Sequence of chain 1.A:
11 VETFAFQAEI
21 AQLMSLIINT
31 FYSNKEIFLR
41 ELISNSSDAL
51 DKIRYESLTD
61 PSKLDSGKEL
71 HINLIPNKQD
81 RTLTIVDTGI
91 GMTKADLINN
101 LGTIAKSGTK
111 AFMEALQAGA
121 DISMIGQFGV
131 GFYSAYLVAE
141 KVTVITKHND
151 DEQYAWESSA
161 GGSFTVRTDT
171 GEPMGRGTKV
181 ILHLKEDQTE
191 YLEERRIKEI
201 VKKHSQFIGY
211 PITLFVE

Binding-site contacts:
Ligand atom C7 contacts residue MET92 of chain 1.A at 3.6 Å (hydrophobic).
Ligand atom C5 contacts residue MET92 of chain 1.A at 3.9 Å (hydrophobic).
Ligand atom S2 contacts residue ASP96 of chain 1.A at 3.8 Å.
Ligand atom C26 contacts residue PHE132 of chain 1.A at 3.7 Å (hydrophobic).
Ligand atom C17 contacts residue GLY91 of chain 1.A at 3.6 Å.
Ligand atom C27 contacts residue PHE132 of chain 1.A at 3.8 Å (hydrophobic).
Ligand atom O3 contacts residue LEU101 of chain 1.A at 3.6 Å.
Ligand atom C21 contacts residue MET92 of chain 1.A at 3.6 Å (hydrophobic).
Ligand atom C18 contacts residue MET92 of chain 1.A at 3.8 Å (hydrophobic).
Ligand atom N13 contacts residue ASP87 of chain 1.A at 2.8 Å (salt-bridge).
Ligand atom C22 contacts residue PHE132 of chain 1.A at 3.7 Å (hydrophobic).
Ligand atom C20 contacts residue PHE132 of chain 1.A at 3.8 Å (hydrophobic).
Ligand atom C24 contacts residue PHE132 of chain 1.A at 3.6 Å (hydrophobic).
Ligand atom O23 contacts residue PHE132 of chain 1.A at 3.6 Å.
Ligand atom N14 contacts residue THR178 of chain 1.A at 3.8 Å.
Ligand atom C17 contacts residue ALA49 of chain 1.A at 3.7 Å (hydrophobic).
Ligand atom C28 contacts residue PHE132 of chain 1.A at 3.7 Å (hydrophobic).
Ligand atom O3 contacts residue ASP96 of chain 1.A at 3.9 Å.
Ligand atom C22 contacts residue MET92 of chain 1.A at 3.8 Å (hydrophobic).
Ligand atom C18 contacts residue ILE90 of chain 1.A at 3.6 Å (hydrophobic).
Ligand atom N4 contacts residue ASP96 of chain 1.A at 2.7 Å (salt-bridge).
Ligand atom C16 contacts residue MET92 of chain 1.A at 3.5 Å (hydrophobic).
Ligand atom C21 contacts residue PHE132 of chain 1.A at 3.7 Å (hydrophobic).
Ligand atom C24 contacts residue TRP156 of chain 1.A at 3.6 Å (hydrophobic).
Ligand atom N4 contacts residue GLY91 of chain 1.A at 3.6 Å.
Ligand atom O1 contacts residue LYS52 of chain 1.A at 3.3 Å.
Ligand atom C18 contacts residue GLY91 of chain 1.A at 3.2 Å.
Ligand atom C6 contacts residue MET92 of chain 1.A at 3.8 Å (hydrophobic).
Ligand atom O23 contacts residue MET92 of chain 1.A at 3.7 Å.
Ligand atom C17 contacts residue MET92 of chain 1.A at 3.6 Å (hydrophobic).
Ligand atom C19 contacts residue ASN45 of chain 1.A at 3.7 Å.
Ligand atom N13 contacts residue THR178 of chain 1.A at 3.6 Å.
Ligand atom N14 contacts residue ALA49 of chain 1.A at 3.6 Å.
Ligand atom O23 contacts residue VAL144 of chain 1.A at 3.7 Å.
Ligand atom O25 contacts residue PHE132 of chain 1.A at 3.6 Å.
Ligand atom N13 contacts residue SER46 of chain 1.A at 3.7 Å.
Ligand atom N11 contacts residue ASN45 of chain 1.A at 3.7 Å.
Ligand atom N8 contacts residue MET92 of chain 1.A at 3.7 Å.
Ligand atom N8 contacts residue LEU101 of chain 1.A at 3.6 Å.
Ligand atom C6 contacts residue LEU101 of chain 1.A at 3.8 Å (hydrophobic).

This protein binds this small molecule.
Small molecule (SMILES): Nc1nc2c3ccc(S(N)(=O)=O)cc3nc(Cc3ccc4c(c3)OCO4)n2n1